Sequence of chain 1.C:
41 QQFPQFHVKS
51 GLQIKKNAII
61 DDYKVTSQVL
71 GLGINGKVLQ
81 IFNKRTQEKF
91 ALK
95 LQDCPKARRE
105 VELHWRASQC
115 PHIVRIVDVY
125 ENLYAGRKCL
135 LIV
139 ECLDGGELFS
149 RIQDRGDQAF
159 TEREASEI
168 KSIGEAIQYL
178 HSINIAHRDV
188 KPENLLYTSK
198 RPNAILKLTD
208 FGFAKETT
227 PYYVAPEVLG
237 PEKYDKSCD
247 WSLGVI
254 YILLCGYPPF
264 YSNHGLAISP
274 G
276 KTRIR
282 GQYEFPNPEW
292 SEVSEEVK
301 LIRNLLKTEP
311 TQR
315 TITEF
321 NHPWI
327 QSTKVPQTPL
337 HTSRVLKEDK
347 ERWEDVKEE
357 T

The small molecule below binds the protein below.
Small molecule (SMILES): CN[C@@H]1C[C@H]2O[C@@](C)([C@@H]1OC)n1c3ccccc3c3c4c(c5c6ccccc6n2c5c31)C(=O)NC4

Binding-site contacts:
Ligand atom C6 contacts residue LEU193 of chain 1.C at 3.5 Å (hydrophobic).
Ligand atom C26 contacts residue LEU72 of chain 1.C at 3.5 Å (hydrophobic).
Ligand atom N4 contacts residue GLU145 of chain 1.C at 3.3 Å (salt-bridge).
Ligand atom N1 contacts residue GLU139 of chain 1.C at 2.8 Å (salt-bridge).
Ligand atom C28 contacts residue GLU190 of chain 1.C at 3.5 Å.
Ligand atom C17 contacts residue VAL78 of chain 1.C at 3.7 Å (hydrophobic).
Ligand atom O5 contacts residue LEU141 of chain 1.C at 2.6 Å (h-bond).
Ligand atom N4 contacts residue GLU190 of chain 1.C at 3.2 Å (salt-bridge).
Ligand atom O6 contacts residue LEU193 of chain 1.C at 3.8 Å.
Ligand atom O4 contacts residue GLY71 of chain 1.C at 3.5 Å.
Ligand atom O4 contacts residue LEU70 of chain 1.C at 3.8 Å.
Ligand atom C9 contacts residue VAL118 of chain 1.C at 3.9 Å (hydrophobic).
Ligand atom C8 contacts residue ALA91 of chain 1.C at 3.6 Å (hydrophobic).
Ligand atom O5 contacts residue GLU139 of chain 1.C at 3.8 Å.
Ligand atom C16 contacts residue ASP207 of chain 1.C at 3.5 Å.
Ligand atom C9 contacts residue GLU139 of chain 1.C at 3.8 Å.
Ligand atom N1 contacts residue LEU141 of chain 1.C at 3.9 Å.
Ligand atom C14 contacts residue MSE138 of chain 1.C at 3.8 Å.
Ligand atom C27 contacts residue ASN191 of chain 1.C at 3.9 Å.
Ligand atom C9 contacts residue ALA91 of chain 1.C at 3.6 Å (hydrophobic).
Ligand atom C8 contacts residue GLU139 of chain 1.C at 3.7 Å.
Ligand atom C19 contacts residue LEU193 of chain 1.C at 3.8 Å (hydrophobic).
Ligand atom C14 contacts residue ASP207 of chain 1.C at 3.6 Å.
Ligand atom O6 contacts residue GLU190 of chain 1.C at 3.8 Å.
Ligand atom C27 contacts residue GLU190 of chain 1.C at 3.6 Å.
Ligand atom C15 contacts residue ASP207 of chain 1.C at 3.4 Å.
Ligand atom C5 contacts residue LEU193 of chain 1.C at 3.8 Å (hydrophobic).
Ligand atom C26 contacts residue GLY73 of chain 1.C at 3.4 Å.
Ligand atom C1 contacts residue LEU70 of chain 1.C at 3.8 Å (hydrophobic).
Ligand atom O5 contacts residue CYS140 of chain 1.C at 3.2 Å.
Ligand atom C8 contacts residue LEU141 of chain 1.C at 3.5 Å (hydrophobic).
Ligand atom C16 contacts residue VAL78 of chain 1.C at 3.8 Å (hydrophobic).
Ligand atom C26 contacts residue GLY71 of chain 1.C at 3.8 Å.
Ligand atom N1 contacts residue ALA91 of chain 1.C at 3.3 Å.
Ligand atom C26 contacts residue VAL78 of chain 1.C at 3.9 Å (hydrophobic).
Ligand atom C4 contacts residue LEU141 of chain 1.C at 3.6 Å (hydrophobic).
Ligand atom C25 contacts residue LEU70 of chain 1.C at 3.2 Å (hydrophobic).
Ligand atom C7 contacts residue LEU193 of chain 1.C at 3.9 Å (hydrophobic).
Ligand atom C27 contacts residue THR206 of chain 1.C at 2.9 Å.
Ligand atom C13 contacts residue MSE138 of chain 1.C at 3.4 Å.